Sequence of chain 1.A:
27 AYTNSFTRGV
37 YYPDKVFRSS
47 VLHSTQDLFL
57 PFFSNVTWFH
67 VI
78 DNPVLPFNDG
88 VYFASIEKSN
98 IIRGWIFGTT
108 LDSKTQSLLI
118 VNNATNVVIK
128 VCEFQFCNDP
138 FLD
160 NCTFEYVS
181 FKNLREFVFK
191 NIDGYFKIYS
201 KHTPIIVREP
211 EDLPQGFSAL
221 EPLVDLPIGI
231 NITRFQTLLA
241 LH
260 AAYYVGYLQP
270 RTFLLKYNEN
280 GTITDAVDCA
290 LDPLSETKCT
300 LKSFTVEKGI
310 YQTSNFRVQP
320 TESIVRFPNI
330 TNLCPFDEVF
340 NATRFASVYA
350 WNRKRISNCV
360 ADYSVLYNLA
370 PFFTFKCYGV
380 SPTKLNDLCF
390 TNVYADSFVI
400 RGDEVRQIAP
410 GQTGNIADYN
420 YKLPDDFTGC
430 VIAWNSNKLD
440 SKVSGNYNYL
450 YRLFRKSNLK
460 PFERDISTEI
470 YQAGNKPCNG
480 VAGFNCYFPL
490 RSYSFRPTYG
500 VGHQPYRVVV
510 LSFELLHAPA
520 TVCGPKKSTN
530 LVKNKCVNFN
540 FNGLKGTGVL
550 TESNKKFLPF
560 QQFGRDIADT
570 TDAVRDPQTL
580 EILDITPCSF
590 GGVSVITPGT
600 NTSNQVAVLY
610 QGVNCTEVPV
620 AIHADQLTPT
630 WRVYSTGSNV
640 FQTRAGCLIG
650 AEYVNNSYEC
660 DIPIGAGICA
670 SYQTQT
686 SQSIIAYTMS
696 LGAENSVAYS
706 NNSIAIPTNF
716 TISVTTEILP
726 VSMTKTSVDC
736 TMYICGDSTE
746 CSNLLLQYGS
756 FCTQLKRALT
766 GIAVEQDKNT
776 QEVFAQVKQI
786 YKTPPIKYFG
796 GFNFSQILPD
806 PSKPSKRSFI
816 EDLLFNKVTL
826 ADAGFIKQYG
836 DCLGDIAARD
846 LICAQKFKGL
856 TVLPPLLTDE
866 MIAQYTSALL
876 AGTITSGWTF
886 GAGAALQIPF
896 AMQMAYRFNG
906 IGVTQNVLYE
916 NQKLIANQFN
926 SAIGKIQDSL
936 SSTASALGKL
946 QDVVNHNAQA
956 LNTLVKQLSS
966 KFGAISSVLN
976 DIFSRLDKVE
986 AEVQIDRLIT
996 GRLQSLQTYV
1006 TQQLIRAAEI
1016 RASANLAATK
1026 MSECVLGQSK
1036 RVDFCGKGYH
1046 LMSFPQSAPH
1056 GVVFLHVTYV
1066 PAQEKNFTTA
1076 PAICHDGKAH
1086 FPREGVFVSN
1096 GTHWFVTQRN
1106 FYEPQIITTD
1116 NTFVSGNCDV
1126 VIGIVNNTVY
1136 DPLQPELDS

The small molecule below binds the protein below.
Small molecule (SMILES): CC(=O)N[C@@H]1[C@@H](O)[C@H](O)[C@@H](CO)O[C@H]1O

Sequence of chain 1.C:
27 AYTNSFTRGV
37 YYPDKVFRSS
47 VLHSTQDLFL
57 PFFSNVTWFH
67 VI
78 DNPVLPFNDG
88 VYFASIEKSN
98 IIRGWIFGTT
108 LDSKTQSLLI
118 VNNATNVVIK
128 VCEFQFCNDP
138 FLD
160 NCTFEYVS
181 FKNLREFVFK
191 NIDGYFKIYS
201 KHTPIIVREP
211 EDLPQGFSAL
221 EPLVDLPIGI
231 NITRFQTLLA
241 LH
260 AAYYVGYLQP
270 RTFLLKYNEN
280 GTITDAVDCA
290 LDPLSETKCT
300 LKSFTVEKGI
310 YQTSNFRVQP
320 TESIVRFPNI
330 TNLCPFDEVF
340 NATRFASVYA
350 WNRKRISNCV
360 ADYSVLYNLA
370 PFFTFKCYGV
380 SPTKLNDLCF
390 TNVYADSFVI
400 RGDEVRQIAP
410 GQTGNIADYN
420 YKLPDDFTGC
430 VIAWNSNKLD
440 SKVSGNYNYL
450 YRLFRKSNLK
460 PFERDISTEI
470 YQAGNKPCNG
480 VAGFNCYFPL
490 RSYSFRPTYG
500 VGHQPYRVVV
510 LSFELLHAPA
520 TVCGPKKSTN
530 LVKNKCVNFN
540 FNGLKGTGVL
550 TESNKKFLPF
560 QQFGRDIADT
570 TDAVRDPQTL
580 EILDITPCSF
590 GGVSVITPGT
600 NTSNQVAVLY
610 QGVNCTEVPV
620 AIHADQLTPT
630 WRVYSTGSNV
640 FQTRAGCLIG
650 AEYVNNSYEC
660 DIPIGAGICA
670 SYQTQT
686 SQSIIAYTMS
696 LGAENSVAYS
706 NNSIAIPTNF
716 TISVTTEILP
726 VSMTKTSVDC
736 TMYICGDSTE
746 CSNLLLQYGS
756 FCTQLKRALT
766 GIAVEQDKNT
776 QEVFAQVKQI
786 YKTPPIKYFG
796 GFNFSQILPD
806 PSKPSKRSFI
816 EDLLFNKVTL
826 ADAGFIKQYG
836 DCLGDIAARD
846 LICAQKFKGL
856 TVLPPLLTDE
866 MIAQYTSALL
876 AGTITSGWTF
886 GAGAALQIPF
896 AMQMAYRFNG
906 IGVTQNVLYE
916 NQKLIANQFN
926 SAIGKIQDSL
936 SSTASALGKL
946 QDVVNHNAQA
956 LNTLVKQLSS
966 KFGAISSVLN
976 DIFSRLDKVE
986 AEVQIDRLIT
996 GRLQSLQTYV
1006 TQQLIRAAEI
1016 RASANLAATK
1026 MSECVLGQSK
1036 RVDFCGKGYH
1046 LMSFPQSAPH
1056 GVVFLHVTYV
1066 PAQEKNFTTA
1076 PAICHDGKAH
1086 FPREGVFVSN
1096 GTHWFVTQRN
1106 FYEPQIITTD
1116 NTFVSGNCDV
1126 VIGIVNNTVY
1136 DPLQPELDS

Binding-site contacts:
Ligand atom O5 contacts residue ASN613 of chain 1.C at 2.4 Å (h-bond).
Ligand atom N2 contacts residue ASN613 of chain 1.C at 3.0 Å (h-bond).
Ligand atom O5 contacts residue THR615 of chain 1.C at 4.4 Å.
Ligand atom O7 contacts residue ASN613 of chain 1.C at 4.1 Å.
Ligand atom N2 contacts residue GLN641 of chain 1.C at 4.3 Å.
Ligand atom C3 contacts residue ASN613 of chain 1.C at 3.8 Å.
Ligand atom O7 contacts residue ILE831 of chain 1.A at 4.2 Å.
Ligand atom C4 contacts residue ASN613 of chain 1.C at 4.2 Å.
Ligand atom C5 contacts residue ASN613 of chain 1.C at 3.7 Å.
Ligand atom C8 contacts residue GLN641 of chain 1.C at 3.8 Å.
Ligand atom O7 contacts residue GLN833 of chain 1.A at 4.3 Å.
Ligand atom C1 contacts residue ASN613 of chain 1.C at 1.4 Å.
Ligand atom C8 contacts residue GLN833 of chain 1.A at 3.7 Å.
Ligand atom C2 contacts residue ASN613 of chain 1.C at 2.5 Å.
Ligand atom O6 contacts residue THR615 of chain 1.C at 3.8 Å.
Ligand atom C7 contacts residue GLN833 of chain 1.A at 4.2 Å.
Ligand atom C7 contacts residue ASN613 of chain 1.C at 3.8 Å.